A small-molecule ligand and the protein it binds are described below.
Small molecule (SMILES): CC(=O)N[C@@H]1[C@@H](O)[C@H](O)[C@@H](CO)O[C@H]1O

Binding-site contacts:
Ligand atom C4 contacts residue ASN279 of chain 1.A at 4.2 Å.
Ligand atom O7 contacts residue LYS555 of chain 1.C at 3.6 Å.
Ligand atom O5 contacts residue ASN279 of chain 1.A at 2.3 Å (h-bond).
Ligand atom C7 contacts residue ASN279 of chain 1.A at 3.8 Å.
Ligand atom C7 contacts residue LYS555 of chain 1.C at 4.2 Å.
Ligand atom C5 contacts residue ASN279 of chain 1.A at 3.6 Å.
Ligand atom C2 contacts residue ASN279 of chain 1.A at 2.5 Å.
Ligand atom C8 contacts residue LYS555 of chain 1.C at 4.0 Å.
Ligand atom C3 contacts residue ASN279 of chain 1.A at 3.8 Å.
Ligand atom C1 contacts residue ASN279 of chain 1.A at 1.4 Å.
Ligand atom O7 contacts residue ASN279 of chain 1.A at 3.8 Å.
Ligand atom O6 contacts residue ASN279 of chain 1.A at 4.3 Å.
Ligand atom O6 contacts residue GLU278 of chain 1.A at 4.1 Å.
Ligand atom N2 contacts residue ASN279 of chain 1.A at 3.0 Å (h-bond).

Sequence of chain 1.A:
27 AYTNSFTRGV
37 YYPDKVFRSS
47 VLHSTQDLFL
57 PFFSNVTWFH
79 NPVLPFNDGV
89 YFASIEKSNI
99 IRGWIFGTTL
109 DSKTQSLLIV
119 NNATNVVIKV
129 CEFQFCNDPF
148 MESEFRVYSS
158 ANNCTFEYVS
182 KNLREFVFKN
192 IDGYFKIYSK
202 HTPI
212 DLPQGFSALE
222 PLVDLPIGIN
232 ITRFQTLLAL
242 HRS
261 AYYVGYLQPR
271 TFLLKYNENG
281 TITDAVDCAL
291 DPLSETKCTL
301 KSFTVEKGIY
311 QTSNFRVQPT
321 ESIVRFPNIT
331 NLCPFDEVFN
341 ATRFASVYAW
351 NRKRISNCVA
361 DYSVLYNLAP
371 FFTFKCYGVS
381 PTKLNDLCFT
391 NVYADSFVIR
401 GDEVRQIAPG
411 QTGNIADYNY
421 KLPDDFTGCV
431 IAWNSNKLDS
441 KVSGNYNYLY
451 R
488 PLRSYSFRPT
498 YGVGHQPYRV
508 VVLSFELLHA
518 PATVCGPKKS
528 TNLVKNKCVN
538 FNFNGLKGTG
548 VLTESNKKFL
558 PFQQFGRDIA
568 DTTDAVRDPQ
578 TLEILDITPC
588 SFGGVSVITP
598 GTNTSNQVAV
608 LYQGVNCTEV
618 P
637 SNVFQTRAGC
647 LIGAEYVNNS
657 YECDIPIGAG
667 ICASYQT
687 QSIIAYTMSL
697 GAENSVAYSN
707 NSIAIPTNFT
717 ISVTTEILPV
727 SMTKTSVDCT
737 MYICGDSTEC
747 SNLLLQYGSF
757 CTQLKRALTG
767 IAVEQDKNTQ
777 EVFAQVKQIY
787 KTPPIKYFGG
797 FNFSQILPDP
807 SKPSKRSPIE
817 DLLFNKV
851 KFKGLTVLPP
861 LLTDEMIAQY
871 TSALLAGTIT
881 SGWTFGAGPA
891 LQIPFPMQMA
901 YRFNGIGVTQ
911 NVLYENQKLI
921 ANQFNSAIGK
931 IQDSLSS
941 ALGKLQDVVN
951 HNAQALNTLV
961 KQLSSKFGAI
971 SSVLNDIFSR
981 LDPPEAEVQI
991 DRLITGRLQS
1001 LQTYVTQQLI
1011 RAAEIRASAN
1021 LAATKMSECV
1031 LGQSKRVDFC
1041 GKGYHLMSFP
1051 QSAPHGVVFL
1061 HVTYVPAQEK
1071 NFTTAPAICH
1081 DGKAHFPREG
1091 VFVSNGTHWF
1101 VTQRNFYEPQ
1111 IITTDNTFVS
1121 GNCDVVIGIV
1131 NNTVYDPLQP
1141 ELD

Sequence of chain 1.C:
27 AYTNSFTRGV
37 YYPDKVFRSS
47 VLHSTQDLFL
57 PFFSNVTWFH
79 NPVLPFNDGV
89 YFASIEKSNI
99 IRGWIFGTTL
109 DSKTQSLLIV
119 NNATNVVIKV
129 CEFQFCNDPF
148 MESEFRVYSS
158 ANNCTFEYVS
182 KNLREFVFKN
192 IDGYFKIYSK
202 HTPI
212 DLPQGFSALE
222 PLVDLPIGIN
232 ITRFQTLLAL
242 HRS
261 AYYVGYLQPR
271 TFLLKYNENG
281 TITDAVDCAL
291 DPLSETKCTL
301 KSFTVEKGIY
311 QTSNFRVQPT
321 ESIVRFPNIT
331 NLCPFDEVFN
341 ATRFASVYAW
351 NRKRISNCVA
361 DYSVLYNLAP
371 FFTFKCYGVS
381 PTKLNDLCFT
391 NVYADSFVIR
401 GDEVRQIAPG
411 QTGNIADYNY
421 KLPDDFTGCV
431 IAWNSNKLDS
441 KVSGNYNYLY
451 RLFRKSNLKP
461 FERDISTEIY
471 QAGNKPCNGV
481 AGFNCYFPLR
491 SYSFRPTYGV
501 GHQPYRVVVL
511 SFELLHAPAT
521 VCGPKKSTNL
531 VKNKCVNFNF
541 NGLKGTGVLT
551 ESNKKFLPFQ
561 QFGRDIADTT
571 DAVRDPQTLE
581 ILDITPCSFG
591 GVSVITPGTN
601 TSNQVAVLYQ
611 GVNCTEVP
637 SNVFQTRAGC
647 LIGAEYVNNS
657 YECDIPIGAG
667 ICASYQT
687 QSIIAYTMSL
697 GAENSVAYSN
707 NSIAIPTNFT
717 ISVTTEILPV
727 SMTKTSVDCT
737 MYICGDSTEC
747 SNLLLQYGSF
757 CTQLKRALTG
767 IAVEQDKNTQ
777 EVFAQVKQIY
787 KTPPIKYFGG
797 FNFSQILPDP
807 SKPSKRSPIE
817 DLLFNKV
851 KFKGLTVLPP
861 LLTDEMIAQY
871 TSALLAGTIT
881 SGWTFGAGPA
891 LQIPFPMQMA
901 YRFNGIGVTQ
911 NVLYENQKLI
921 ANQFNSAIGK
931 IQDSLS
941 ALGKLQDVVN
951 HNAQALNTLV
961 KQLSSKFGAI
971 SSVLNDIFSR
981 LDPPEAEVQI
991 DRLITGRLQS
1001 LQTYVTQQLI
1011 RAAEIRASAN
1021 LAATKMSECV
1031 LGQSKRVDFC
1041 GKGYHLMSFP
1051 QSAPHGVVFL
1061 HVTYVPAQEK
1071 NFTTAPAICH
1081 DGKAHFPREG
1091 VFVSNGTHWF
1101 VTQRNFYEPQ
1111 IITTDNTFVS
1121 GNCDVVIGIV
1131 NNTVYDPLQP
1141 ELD